Sequence of chain 20.C:
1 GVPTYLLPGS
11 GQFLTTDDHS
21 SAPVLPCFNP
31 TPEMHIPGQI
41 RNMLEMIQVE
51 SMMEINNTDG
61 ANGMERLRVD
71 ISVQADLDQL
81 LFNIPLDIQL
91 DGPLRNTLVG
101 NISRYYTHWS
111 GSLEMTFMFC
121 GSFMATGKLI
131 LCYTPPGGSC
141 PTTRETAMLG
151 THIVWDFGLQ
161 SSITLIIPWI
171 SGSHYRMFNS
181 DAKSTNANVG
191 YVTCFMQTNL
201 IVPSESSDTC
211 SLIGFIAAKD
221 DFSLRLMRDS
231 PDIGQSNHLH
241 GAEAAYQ

The small molecule below binds the protein below.
Small molecule (SMILES): Cc1cc(CCCOc2c(C)cc(-c3noc(C(F)(F)F)n3)cc2C)on1

Sequence of chain 20.A:
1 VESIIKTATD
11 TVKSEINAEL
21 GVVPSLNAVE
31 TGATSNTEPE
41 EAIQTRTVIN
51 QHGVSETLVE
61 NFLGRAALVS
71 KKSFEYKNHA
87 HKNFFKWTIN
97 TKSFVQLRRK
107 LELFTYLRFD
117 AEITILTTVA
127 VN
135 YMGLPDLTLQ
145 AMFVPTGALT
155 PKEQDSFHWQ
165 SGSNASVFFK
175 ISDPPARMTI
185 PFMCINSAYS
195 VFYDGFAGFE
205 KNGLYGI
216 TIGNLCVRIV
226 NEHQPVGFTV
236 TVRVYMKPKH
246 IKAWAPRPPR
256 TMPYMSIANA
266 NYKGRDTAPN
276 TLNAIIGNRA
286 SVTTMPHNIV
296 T

Binding-site contacts:
Ligand atom F1 contacts residue MET182 of chain 20.A at 3.2 Å.
Ligand atom F1 contacts residue VAL171 of chain 20.A at 3.8 Å.
Ligand atom C1B contacts residue ILE95 of chain 20.A at 3.6 Å (hydrophobic).
Ligand atom CM2 contacts residue ILE184 of chain 20.A at 3.8 Å (hydrophobic).
Ligand atom F2 contacts residue ALA169 of chain 20.A at 3.6 Å.
Ligand atom O1A contacts residue LEU220 of chain 20.A at 3.4 Å.
Ligand atom F3 contacts residue PHE147 of chain 20.A at 3.5 Å.
Ligand atom C3B contacts residue ILE184 of chain 20.A at 3.5 Å (hydrophobic).
Ligand atom C5 contacts residue TYR193 of chain 20.A at 4.0 Å (hydrophobic).
Ligand atom CM2 contacts residue ILE217 of chain 20.A at 3.4 Å (hydrophobic).
Ligand atom C4 contacts residue ILE217 of chain 20.A at 4.0 Å (hydrophobic).
Ligand atom C2B contacts residue ILE95 of chain 20.A at 3.8 Å (hydrophobic).
Ligand atom C1C contacts residue TYR193 of chain 20.A at 3.9 Å (hydrophobic).
Ligand atom C5B contacts residue ILE119 of chain 20.A at 3.9 Å (hydrophobic).
Ligand atom F2 contacts residue ALA145 of chain 20.A at 2.8 Å.
Ligand atom C6B contacts residue ILE119 of chain 20.A at 3.8 Å (hydrophobic).
Ligand atom C4 contacts residue TYR193 of chain 20.A at 3.9 Å (hydrophobic).
Ligand atom C3A contacts residue LEU220 of chain 20.A at 4.0 Å (hydrophobic).
Ligand atom CM6 contacts residue TRP93 of chain 20.A at 3.7 Å (hydrophobic).
Ligand atom F3 contacts residue VAL24 of chain 20.C at 3.3 Å.
Ligand atom CM2 contacts residue PHE147 of chain 20.A at 3.8 Å (hydrophobic).
Ligand atom N1A contacts residue ILE119 of chain 20.A at 3.8 Å.
Ligand atom O1 contacts residue THR97 of chain 20.A at 3.8 Å.
Ligand atom O1B contacts residue ILE119 of chain 20.A at 3.9 Å.
Ligand atom N2 contacts residue PHE115 of chain 20.A at 3.7 Å.
Ligand atom C2A contacts residue LEU220 of chain 20.A at 3.8 Å (hydrophobic).
Ligand atom C6B contacts residue ILE95 of chain 20.A at 4.0 Å (hydrophobic).
Ligand atom CM6 contacts residue ILE119 of chain 20.A at 4.0 Å (hydrophobic).
Ligand atom CM2 contacts residue ILE95 of chain 20.A at 4.0 Å (hydrophobic).
Ligand atom N3A contacts residue PHE147 of chain 20.A at 3.9 Å.
Ligand atom F2 contacts residue PHE147 of chain 20.A at 3.8 Å.
Ligand atom C2B contacts residue ILE184 of chain 20.A at 3.8 Å (hydrophobic).
Ligand atom O1 contacts residue PHE115 of chain 20.A at 3.4 Å.
Ligand atom O1A contacts residue ILE121 of chain 20.A at 3.8 Å.
Ligand atom N3A contacts residue ILE184 of chain 20.A at 3.9 Å.
Ligand atom F2 contacts residue VAL171 of chain 20.A at 3.9 Å.
Ligand atom F3 contacts residue ALA169 of chain 20.A at 3.7 Å.
Ligand atom CM6 contacts residue ILE95 of chain 20.A at 3.9 Å (hydrophobic).
Ligand atom N1A contacts residue LEU220 of chain 20.A at 3.3 Å.
Ligand atom N2 contacts residue THR97 of chain 20.A at 3.8 Å.

Sequence of chain 16.C:
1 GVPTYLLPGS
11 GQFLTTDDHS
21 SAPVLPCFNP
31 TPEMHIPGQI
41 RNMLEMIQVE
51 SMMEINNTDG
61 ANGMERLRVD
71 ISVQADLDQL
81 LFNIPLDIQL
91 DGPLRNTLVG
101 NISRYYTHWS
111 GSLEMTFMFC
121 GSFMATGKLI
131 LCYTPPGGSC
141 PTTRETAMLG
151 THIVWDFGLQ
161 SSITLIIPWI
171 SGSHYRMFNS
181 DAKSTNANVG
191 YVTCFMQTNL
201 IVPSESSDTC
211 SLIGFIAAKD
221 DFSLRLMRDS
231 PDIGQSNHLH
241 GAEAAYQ